This protein binds this small molecule.
Small molecule (SMILES): NC(=O)N[C@@H](CC(=O)O)C(=O)O

Binding-site contacts:
Ligand atom C61 contacts residue VAL212 of chain 1.A at 3.3 Å (hydrophobic).
Ligand atom O62 contacts residue ARG152 of chain 1.B at 3.7 Å.
Ligand atom C61 contacts residue ARG152 of chain 1.B at 3.7 Å.
Ligand atom C2 contacts residue VAL212 of chain 1.A at 3.7 Å (hydrophobic).
Ligand atom N3 contacts residue VAL212 of chain 1.A at 4.2 Å.
Ligand atom O62 contacts residue VAL212 of chain 1.A at 2.6 Å.
Ligand atom O62 contacts residue ALA145 of chain 1.B at 4.2 Å.
Ligand atom N1 contacts residue HIS209 of chain 1.A at 4.2 Å.
Ligand atom C61 contacts residue ALA145 of chain 1.B at 3.7 Å (hydrophobic).
Ligand atom C61 contacts residue ASN208 of chain 1.A at 3.5 Å.
Ligand atom C6 contacts residue VAL212 of chain 1.A at 3.5 Å (hydrophobic).
Ligand atom C6 contacts residue HIS209 of chain 1.A at 4.2 Å.
Ligand atom O2 contacts residue VAL212 of chain 1.A at 3.1 Å (h-bond).
Ligand atom O2 contacts residue ARG216 of chain 1.A at 3.9 Å.
Ligand atom O61 contacts residue ARG152 of chain 1.B at 3.0 Å (salt-bridge).
Ligand atom O5 contacts residue ASN208 of chain 1.A at 2.7 Å (h-bond).
Ligand atom O4 contacts residue ASN208 of chain 1.A at 4.1 Å.
Ligand atom C5 contacts residue ASN208 of chain 1.A at 4.1 Å.
Ligand atom O61 contacts residue VAL212 of chain 1.A at 4.0 Å.
Ligand atom O62 contacts residue ASN208 of chain 1.A at 4.5 Å.
Ligand atom N1 contacts residue VAL212 of chain 1.A at 3.2 Å.
Ligand atom C4 contacts residue HIS209 of chain 1.A at 3.8 Å.
Ligand atom C6 contacts residue ASN208 of chain 1.A at 3.6 Å.
Ligand atom C4 contacts residue ASN208 of chain 1.A at 3.5 Å.
Ligand atom N1 contacts residue ASN208 of chain 1.A at 3.4 Å (h-bond).
Ligand atom O4 contacts residue HIS209 of chain 1.A at 2.9 Å (h-bond).
Ligand atom C4 contacts residue ALA145 of chain 1.B at 3.8 Å (hydrophobic).
Ligand atom C5 contacts residue HIS209 of chain 1.A at 3.9 Å.
Ligand atom O5 contacts residue ALA145 of chain 1.B at 2.8 Å (h-bond).
Ligand atom O4 contacts residue ASN206 of chain 1.A at 4.2 Å.
Ligand atom O61 contacts residue ALA145 of chain 1.B at 2.5 Å (h-bond).
Ligand atom O61 contacts residue ASN208 of chain 1.A at 2.7 Å (h-bond).

Sequence of chain 1.A:
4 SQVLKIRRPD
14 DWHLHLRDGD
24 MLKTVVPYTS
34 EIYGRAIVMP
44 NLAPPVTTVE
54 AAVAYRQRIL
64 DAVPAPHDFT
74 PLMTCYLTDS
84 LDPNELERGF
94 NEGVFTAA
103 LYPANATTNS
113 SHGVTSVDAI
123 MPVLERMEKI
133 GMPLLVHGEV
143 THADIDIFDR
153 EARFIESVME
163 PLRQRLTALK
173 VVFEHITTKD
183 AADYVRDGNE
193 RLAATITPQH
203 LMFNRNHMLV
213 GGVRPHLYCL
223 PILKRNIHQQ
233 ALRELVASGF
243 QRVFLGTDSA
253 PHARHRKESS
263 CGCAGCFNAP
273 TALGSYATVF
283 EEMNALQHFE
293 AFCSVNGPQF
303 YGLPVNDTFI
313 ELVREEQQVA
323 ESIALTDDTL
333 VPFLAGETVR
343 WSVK

Sequence of chain 1.B:
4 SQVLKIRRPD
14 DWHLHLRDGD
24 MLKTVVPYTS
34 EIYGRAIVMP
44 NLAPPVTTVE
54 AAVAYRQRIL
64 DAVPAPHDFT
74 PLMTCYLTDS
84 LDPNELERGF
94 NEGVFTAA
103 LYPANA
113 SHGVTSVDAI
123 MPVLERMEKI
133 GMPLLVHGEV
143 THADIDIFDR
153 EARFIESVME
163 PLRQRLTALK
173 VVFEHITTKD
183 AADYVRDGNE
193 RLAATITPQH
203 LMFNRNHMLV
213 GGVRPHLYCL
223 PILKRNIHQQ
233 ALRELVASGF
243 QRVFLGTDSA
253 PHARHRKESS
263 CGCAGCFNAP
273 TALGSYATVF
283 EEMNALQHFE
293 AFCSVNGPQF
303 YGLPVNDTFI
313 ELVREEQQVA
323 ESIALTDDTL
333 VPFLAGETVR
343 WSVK